This protein binds this small molecule.
Small molecule (SMILES): CC(=O)N[C@@H]1[C@@H](O)[C@H](O)[C@@H](CO)O[C@H]1O

Sequence of chain 1.B:
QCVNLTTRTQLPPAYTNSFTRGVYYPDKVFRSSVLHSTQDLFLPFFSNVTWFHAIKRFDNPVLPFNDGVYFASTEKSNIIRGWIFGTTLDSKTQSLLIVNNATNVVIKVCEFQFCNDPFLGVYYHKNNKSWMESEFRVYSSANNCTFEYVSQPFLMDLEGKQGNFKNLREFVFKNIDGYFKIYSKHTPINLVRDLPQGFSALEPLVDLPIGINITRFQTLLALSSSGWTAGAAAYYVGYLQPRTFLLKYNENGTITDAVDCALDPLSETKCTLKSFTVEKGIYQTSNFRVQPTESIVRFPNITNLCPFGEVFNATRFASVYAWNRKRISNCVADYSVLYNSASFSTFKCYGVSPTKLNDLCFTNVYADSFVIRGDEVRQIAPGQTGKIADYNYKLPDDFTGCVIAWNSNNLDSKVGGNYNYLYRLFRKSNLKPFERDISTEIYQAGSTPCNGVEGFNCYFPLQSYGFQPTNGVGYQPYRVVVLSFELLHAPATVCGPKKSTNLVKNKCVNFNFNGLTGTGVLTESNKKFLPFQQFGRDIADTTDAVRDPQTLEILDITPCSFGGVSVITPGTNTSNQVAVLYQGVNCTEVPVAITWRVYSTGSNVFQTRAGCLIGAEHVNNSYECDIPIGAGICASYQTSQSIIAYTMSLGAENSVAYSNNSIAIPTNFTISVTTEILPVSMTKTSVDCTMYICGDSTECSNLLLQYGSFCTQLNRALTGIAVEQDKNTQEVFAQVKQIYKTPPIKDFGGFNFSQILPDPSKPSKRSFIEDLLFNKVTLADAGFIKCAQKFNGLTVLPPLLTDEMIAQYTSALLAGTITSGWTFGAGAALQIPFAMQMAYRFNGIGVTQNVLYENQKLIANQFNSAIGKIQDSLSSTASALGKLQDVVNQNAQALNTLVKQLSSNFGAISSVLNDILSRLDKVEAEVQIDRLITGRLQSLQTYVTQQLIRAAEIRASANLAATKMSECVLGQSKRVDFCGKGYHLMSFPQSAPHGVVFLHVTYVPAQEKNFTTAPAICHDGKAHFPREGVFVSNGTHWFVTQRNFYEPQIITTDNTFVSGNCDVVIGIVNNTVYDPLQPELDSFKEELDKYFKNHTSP

Binding-site contacts:
Ligand atom N2 contacts residue ASN1158 of chain 1.B at 2.9 Å (h-bond).
Ligand atom C8 contacts residue ASN1158 of chain 1.B at 4.4 Å.
Ligand atom C5 contacts residue ASN1158 of chain 1.B at 3.6 Å.
Ligand atom C2 contacts residue ASN1158 of chain 1.B at 2.4 Å.
Ligand atom C4 contacts residue ASN1158 of chain 1.B at 4.1 Å.
Ligand atom C1 contacts residue ASN1158 of chain 1.B at 1.4 Å.
Ligand atom C7 contacts residue ASN1158 of chain 1.B at 3.1 Å.
Ligand atom O5 contacts residue ASN1158 of chain 1.B at 2.2 Å (h-bond).
Ligand atom O7 contacts residue ASN1158 of chain 1.B at 2.8 Å (h-bond).
Ligand atom C3 contacts residue ASN1158 of chain 1.B at 3.7 Å.